Binding-site contacts:
Ligand atom C5 contacts residue NAG1 of chain 1.VA at 4.0 Å.
Ligand atom C8 contacts residue LEU229 of chain 1.P at 3.7 Å (hydrophobic).
Ligand atom O3 contacts residue GLU179 of chain 1.P at 3.8 Å.
Ligand atom C1 contacts residue NAG1 of chain 1.VA at 4.0 Å.
Ligand atom C5 contacts residue LYS33 of chain 1.P at 4.1 Å.
Ligand atom O7 contacts residue PRO180 of chain 1.P at 3.9 Å.
Ligand atom O6 contacts residue NAG1 of chain 1.VA at 3.9 Å.
Ligand atom C3 contacts residue SER413 of chain 1.P at 3.8 Å.
Ligand atom N2 contacts residue SER413 of chain 1.P at 2.9 Å (h-bond).
Ligand atom O7 contacts residue ASN230 of chain 1.P at 3.9 Å.
Ligand atom C1 contacts residue ASN230 of chain 1.P at 1.4 Å.
Ligand atom O6 contacts residue GLY346 of chain 1.P at 3.3 Å.
Ligand atom C8 contacts residue SER413 of chain 1.P at 4.0 Å.
Ligand atom O5 contacts residue ASN230 of chain 1.P at 2.3 Å (h-bond).
Ligand atom C7 contacts residue SER413 of chain 1.P at 3.9 Å.
Ligand atom C8 contacts residue ASN344 of chain 1.P at 3.6 Å.
Ligand atom C2 contacts residue SER413 of chain 1.P at 3.5 Å.
Ligand atom C4 contacts residue GLU179 of chain 1.P at 4.1 Å.
Ligand atom C5 contacts residue ASN230 of chain 1.P at 3.6 Å.
Ligand atom O7 contacts residue CYS411 of chain 1.P at 3.8 Å.
Ligand atom O5 contacts residue NAG1 of chain 1.VA at 3.3 Å.
Ligand atom C5 contacts residue GLU179 of chain 1.P at 3.5 Å.
Ligand atom C7 contacts residue ASN230 of chain 1.P at 3.6 Å.
Ligand atom N2 contacts residue ASN230 of chain 1.P at 2.9 Å (h-bond).
Ligand atom C4 contacts residue LYS33 of chain 1.P at 3.5 Å.
Ligand atom O6 contacts residue GLU179 of chain 1.P at 3.9 Å.
Ligand atom C4 contacts residue VAL412 of chain 1.P at 4.1 Å (hydrophobic).
Ligand atom C5 contacts residue VAL412 of chain 1.P at 3.4 Å (hydrophobic).
Ligand atom O5 contacts residue GLU179 of chain 1.P at 3.6 Å (salt-bridge).
Ligand atom O2 contacts residue LYS33 of chain 1.P at 3.2 Å (salt-bridge).
Ligand atom O7 contacts residue VAL412 of chain 1.P at 3.2 Å (h-bond).
Ligand atom C6 contacts residue GLU179 of chain 1.P at 3.2 Å.
Ligand atom C1 contacts residue SER413 of chain 1.P at 3.5 Å.
Ligand atom C8 contacts residue VAL222 of chain 1.P at 3.9 Å (hydrophobic).
Ligand atom C3 contacts residue ASN230 of chain 1.P at 3.8 Å.
Ligand atom O5 contacts residue LYS33 of chain 1.P at 3.9 Å.
Ligand atom C2 contacts residue ASN230 of chain 1.P at 2.4 Å.
Ligand atom C6 contacts residue NAG1 of chain 1.VA at 3.8 Å.
Ligand atom O7 contacts residue VAL222 of chain 1.P at 4.1 Å.
Ligand atom O4 contacts residue VAL412 of chain 1.P at 4.0 Å.

The small molecule below binds the protein below.
Small molecule (SMILES): CC(=O)N[C@H]1[C@H](O[C@H]2[C@H](O)[C@@H](NC(C)=O)CO[C@@H]2CO)O[C@H](CO)[C@@H](O[C@@H]2O[C@H](CO[C@H]3O[C@H](CO)[C@@H](O)[C@H](O)[C@@H]3O)[C@@H](O)[C@H](O[C@H]3O[C@H](CO)[C@@H](O)[C@H](O)[C@@H]3O)[C@@H]2O)[C@@H]1O

Sequence of chain 1.P:
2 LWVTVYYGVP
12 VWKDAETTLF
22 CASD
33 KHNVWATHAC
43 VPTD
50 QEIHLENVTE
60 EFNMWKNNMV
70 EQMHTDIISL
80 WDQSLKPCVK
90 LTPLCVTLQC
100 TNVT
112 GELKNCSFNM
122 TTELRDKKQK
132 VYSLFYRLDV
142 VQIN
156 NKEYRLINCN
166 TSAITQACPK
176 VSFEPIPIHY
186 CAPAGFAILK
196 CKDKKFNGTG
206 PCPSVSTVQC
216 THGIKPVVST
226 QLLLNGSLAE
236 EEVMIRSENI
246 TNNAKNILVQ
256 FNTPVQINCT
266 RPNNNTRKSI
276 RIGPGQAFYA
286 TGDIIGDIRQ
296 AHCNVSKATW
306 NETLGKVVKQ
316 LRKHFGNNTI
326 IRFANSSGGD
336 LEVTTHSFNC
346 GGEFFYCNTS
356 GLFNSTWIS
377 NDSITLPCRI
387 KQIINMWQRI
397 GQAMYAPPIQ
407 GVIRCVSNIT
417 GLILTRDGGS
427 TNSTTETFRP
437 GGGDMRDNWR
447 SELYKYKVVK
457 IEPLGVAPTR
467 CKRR